Sequence of chain 1.E:
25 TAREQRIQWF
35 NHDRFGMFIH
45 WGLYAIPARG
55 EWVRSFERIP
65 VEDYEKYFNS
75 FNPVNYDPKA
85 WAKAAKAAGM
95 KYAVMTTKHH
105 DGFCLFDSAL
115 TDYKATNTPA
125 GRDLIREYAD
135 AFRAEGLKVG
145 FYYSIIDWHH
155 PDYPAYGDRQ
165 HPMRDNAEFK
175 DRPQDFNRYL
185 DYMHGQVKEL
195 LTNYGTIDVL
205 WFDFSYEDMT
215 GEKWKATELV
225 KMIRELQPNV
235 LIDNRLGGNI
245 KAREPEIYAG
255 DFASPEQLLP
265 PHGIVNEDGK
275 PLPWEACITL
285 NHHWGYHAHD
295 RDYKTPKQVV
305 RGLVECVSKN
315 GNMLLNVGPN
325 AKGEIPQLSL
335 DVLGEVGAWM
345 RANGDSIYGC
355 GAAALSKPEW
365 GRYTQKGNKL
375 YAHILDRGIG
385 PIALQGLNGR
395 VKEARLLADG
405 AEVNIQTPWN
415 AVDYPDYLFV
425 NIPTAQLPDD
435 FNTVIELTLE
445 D

A protein and the small-molecule ligand that binds it are described below.
Small molecule (SMILES): OC[C@H]1O[C@H](O)[C@H](O)[C@@H](O)[C@@H]1O

Sequence of chain 1.F:
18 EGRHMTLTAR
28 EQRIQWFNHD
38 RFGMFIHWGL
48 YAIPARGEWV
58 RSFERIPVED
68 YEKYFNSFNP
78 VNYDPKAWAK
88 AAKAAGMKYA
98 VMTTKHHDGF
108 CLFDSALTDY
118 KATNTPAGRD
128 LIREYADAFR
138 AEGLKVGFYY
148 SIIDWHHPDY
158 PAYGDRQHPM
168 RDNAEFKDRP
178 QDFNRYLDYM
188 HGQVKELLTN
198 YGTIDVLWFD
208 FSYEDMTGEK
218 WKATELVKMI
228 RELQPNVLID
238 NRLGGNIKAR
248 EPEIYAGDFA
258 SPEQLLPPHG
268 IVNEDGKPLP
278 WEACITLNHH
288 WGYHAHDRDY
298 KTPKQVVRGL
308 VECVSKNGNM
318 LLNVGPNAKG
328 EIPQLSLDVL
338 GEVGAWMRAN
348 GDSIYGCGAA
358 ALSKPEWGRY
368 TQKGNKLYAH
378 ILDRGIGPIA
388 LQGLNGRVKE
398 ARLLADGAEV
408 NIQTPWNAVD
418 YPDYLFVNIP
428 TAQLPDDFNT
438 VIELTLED

Binding-site contacts:
Ligand atom C2 contacts residue HIS104 of chain 1.E at 4.0 Å.
Ligand atom C3 contacts residue ASP207 of chain 1.E at 4.0 Å.
Ligand atom C5 contacts residue GLU260 of chain 1.E at 4.0 Å.
Ligand atom O3 contacts residue TRP288 of chain 1.E at 3.5 Å.
Ligand atom C6 contacts residue TRP288 of chain 1.E at 3.7 Å (hydrophobic).
Ligand atom C3 contacts residue HIS104 of chain 1.E at 4.2 Å.
Ligand atom O1 contacts residue GLU260 of chain 1.E at 2.6 Å (salt-bridge).
Ligand atom O4 contacts residue ASP207 of chain 1.E at 3.5 Å (salt-bridge).
Ligand atom O4 contacts residue HIS103 of chain 1.E at 3.0 Å (h-bond).
Ligand atom C4 contacts residue HIS44 of chain 1.E at 3.4 Å.
Ligand atom C1 contacts residue GLU260 of chain 1.E at 3.0 Å.
Ligand atom O5 contacts residue ASP207 of chain 1.E at 3.4 Å (salt-bridge).
Ligand atom O6 contacts residue ARG239 of chain 1.E at 3.4 Å (salt-bridge).
Ligand atom C4 contacts residue HIS103 of chain 1.E at 3.9 Å.
Ligand atom O5 contacts residue GLU260 of chain 1.E at 3.2 Å (salt-bridge).
Ligand atom C2 contacts residue TRP56 of chain 1.E at 3.4 Å (hydrophobic).
Ligand atom O6 contacts residue GLU260 of chain 1.E at 2.8 Å (salt-bridge).
Ligand atom C3 contacts residue HIS103 of chain 1.E at 3.5 Å.
Ligand atom O3 contacts residue GLU55 of chain 1.E at 2.3 Å (salt-bridge).
Ligand atom O1 contacts residue TRP413 of chain 1.F at 4.1 Å.
Ligand atom C3 contacts residue GLU55 of chain 1.E at 3.7 Å.
Ligand atom C3 contacts residue TRP56 of chain 1.E at 3.9 Å (hydrophobic).
Ligand atom C4 contacts residue TRP288 of chain 1.E at 4.1 Å (hydrophobic).
Ligand atom O6 contacts residue CYS281 of chain 1.E at 3.6 Å.
Ligand atom C5 contacts residue HIS44 of chain 1.E at 4.3 Å.
Ligand atom O2 contacts residue PHE208 of chain 1.E at 3.6 Å.
Ligand atom O5 contacts residue ARG239 of chain 1.E at 4.0 Å.
Ligand atom O2 contacts residue TRP56 of chain 1.E at 3.6 Å.
Ligand atom C1 contacts residue TRP288 of chain 1.E at 4.1 Å (hydrophobic).
Ligand atom O4 contacts residue TYR146 of chain 1.E at 3.4 Å (h-bond).
Ligand atom O3 contacts residue TRP56 of chain 1.E at 3.6 Å.
Ligand atom O4 contacts residue HIS44 of chain 1.E at 2.6 Å (h-bond).
Ligand atom O6 contacts residue TRP205 of chain 1.E at 3.4 Å.
Ligand atom C6 contacts residue GLU260 of chain 1.E at 3.6 Å.
Ligand atom C2 contacts residue ASP207 of chain 1.E at 4.2 Å.
Ligand atom C5 contacts residue ASP207 of chain 1.E at 3.2 Å.
Ligand atom O2 contacts residue ASP207 of chain 1.E at 3.4 Å (salt-bridge).
Ligand atom O3 contacts residue HIS103 of chain 1.E at 3.9 Å.
Ligand atom O2 contacts residue HIS104 of chain 1.E at 3.0 Å (h-bond).
Ligand atom C4 contacts residue ASP207 of chain 1.E at 3.8 Å.